Binding-site contacts:
Ligand atom CAA contacts residue ILE1042 of chain 1.B at 3.9 Å (hydrophobic).
Ligand atom CBG contacts residue MET742 of chain 1.B at 4.3 Å (hydrophobic).
Ligand atom CAA contacts residue VAL1024 of chain 1.B at 4.4 Å (hydrophobic).
Ligand atom CAI contacts residue LEU744 of chain 1.B at 4.1 Å (hydrophobic).
Ligand atom CAQ contacts residue LEU1034 of chain 1.B at 3.9 Å (hydrophobic).
Ligand atom CAB contacts residue PHE1021 of chain 1.B at 3.5 Å (hydrophobic).
Ligand atom CAK contacts residue LYS743 of chain 1.B at 4.4 Å.
Ligand atom CAK contacts residue LEU744 of chain 1.B at 4.0 Å (hydrophobic).
Ligand atom CBD contacts residue MET742 of chain 1.B at 4.3 Å (hydrophobic).
Ligand atom CBA contacts residue MET988 of chain 1.B at 4.1 Å (hydrophobic).
Ligand atom CAM contacts residue GLU938 of chain 1.B at 3.7 Å.
Ligand atom CAP contacts residue MET742 of chain 1.B at 3.6 Å (hydrophobic).
Ligand atom CAB contacts residue MET988 of chain 1.B at 3.6 Å (hydrophobic).
Ligand atom CAA contacts residue ILE1020 of chain 1.B at 4.0 Å (hydrophobic).
Ligand atom CAI contacts residue MET742 of chain 1.B at 3.7 Å (hydrophobic).
Ligand atom CAK contacts residue MET742 of chain 1.B at 3.1 Å (hydrophobic).
Ligand atom CAB contacts residue ILE1020 of chain 1.B at 3.7 Å (hydrophobic).
Ligand atom CAA contacts residue MET988 of chain 1.B at 4.0 Å (hydrophobic).
Ligand atom CAE contacts residue SER981 of chain 1.B at 4.5 Å.
Ligand atom CAQ contacts residue MET742 of chain 1.B at 3.5 Å (hydrophobic).
Ligand atom CBA contacts residue ILE1020 of chain 1.B at 4.5 Å (hydrophobic).

Sequence of chain 1.B:
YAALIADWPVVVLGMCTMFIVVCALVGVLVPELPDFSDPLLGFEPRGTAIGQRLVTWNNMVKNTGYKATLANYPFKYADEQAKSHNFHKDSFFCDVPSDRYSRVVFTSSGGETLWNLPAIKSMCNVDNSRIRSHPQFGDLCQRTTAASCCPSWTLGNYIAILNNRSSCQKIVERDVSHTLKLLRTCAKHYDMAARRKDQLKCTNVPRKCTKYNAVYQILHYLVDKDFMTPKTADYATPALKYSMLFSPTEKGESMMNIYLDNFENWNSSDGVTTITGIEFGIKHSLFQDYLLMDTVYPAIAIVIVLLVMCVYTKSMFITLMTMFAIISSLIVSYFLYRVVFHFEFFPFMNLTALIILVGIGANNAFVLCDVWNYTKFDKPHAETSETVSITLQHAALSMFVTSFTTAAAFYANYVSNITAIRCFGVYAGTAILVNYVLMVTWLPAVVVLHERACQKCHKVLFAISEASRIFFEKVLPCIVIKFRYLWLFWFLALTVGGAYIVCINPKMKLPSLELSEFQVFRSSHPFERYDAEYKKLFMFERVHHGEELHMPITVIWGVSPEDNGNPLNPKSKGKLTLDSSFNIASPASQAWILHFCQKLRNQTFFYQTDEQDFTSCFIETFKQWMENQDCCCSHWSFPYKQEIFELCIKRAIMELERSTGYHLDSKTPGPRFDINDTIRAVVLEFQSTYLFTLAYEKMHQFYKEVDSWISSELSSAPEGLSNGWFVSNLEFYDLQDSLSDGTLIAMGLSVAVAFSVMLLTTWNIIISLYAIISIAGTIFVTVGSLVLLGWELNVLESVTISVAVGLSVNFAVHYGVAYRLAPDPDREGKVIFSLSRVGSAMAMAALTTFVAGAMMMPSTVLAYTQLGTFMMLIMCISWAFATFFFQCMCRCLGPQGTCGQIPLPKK

The small molecule below binds the protein below.
Small molecule (SMILES): CC(C)CCC[C@@H](C)[C@H]1CC[C@H]2[C@@H]3CC=C4C[C@@H](OC(=O)CCC(=O)O)CC[C@]4(C)[C@H]3CC[C@]12C